A small-molecule ligand and the protein it binds are described below.
Small molecule (SMILES): O=C(O)[C@H](O)[C@@H](O)[C@@H](O)C(=O)NO

Binding-site contacts:
Ligand atom O1 contacts residue ASP229 of chain 3.A at 3.0 Å (salt-bridge).
Ligand atom C1 contacts residue HIS194 of chain 3.A at 3.1 Å.
Ligand atom ON contacts residue XYH1 of chain 3.F at 0.5 Å (h-bond).
Ligand atom C5 contacts residue XYH1 of chain 3.F at 0.2 Å.
Ligand atom C1 contacts residue XYH1 of chain 3.F at 0.4 Å.
Ligand atom O3 contacts residue ARG113 of chain 3.B at 3.1 Å (salt-bridge).
Ligand atom O1 contacts residue ARG113 of chain 3.B at 3.4 Å (salt-bridge).
Ligand atom ON contacts residue ASP229 of chain 3.A at 2.8 Å (salt-bridge).
Ligand atom N contacts residue ASP229 of chain 3.A at 3.2 Å (salt-bridge).
Ligand atom O1 contacts residue GLU281 of chain 3.A at 2.8 Å (salt-bridge).
Ligand atom N contacts residue HIS194 of chain 3.A at 2.9 Å (h-bond).
Ligand atom O3 contacts residue XYH1 of chain 3.F at 1.0 Å (h-bond).
Ligand atom ON contacts residue LYS192 of chain 3.A at 2.6 Å (salt-bridge).
Ligand atom C4 contacts residue XYH1 of chain 3.F at 0.3 Å.
Ligand atom ON contacts residue ARG303 of chain 3.A at 3.0 Å (salt-bridge).
Ligand atom C1 contacts residue MG1 of chain 3.D at 2.8 Å.
Ligand atom ON contacts residue GLU352 of chain 3.A at 3.3 Å (salt-bridge).
Ligand atom O5A contacts residue ARG113 of chain 3.B at 3.0 Å (salt-bridge).
Ligand atom N contacts residue XYH1 of chain 3.F at 0.7 Å (h-bond).
Ligand atom ON contacts residue GLU255 of chain 3.A at 2.8 Å (salt-bridge).
Ligand atom O5B contacts residue XYH1 of chain 3.F at 0.1 Å (h-bond).
Ligand atom O4 contacts residue XYH1 of chain 3.F at 0.3 Å (h-bond).
Ligand atom O1 contacts residue XYH1 of chain 3.F at 0.3 Å (h-bond).
Ligand atom C5 contacts residue HIS47 of chain 3.A at 3.2 Å.
Ligand atom O1 contacts residue MG1 of chain 3.D at 2.2 Å.
Ligand atom O2 contacts residue HIS332 of chain 3.A at 3.2 Å (h-bond).
Ligand atom ON contacts residue GLU281 of chain 3.A at 3.0 Å (salt-bridge).
Ligand atom C2 contacts residue XYH1 of chain 3.F at 0.8 Å.
Ligand atom O5A contacts residue HIS232 of chain 3.A at 2.6 Å (h-bond).
Ligand atom O4 contacts residue HIS194 of chain 3.A at 3.2 Å.
Ligand atom O5B contacts residue HIS47 of chain 3.A at 2.8 Å (h-bond).
Ligand atom C3 contacts residue XYH1 of chain 3.F at 0.4 Å.
Ligand atom O5A contacts residue HIS47 of chain 3.A at 3.0 Å (h-bond).
Ligand atom ON contacts residue MG1 of chain 3.D at 2.0 Å.
Ligand atom N contacts residue GLU352 of chain 3.A at 3.0 Å (salt-bridge).
Ligand atom O4 contacts residue HIS232 of chain 3.A at 3.0 Å (h-bond).
Ligand atom N contacts residue MG1 of chain 3.D at 2.8 Å.
Ligand atom C1 contacts residue ASP229 of chain 3.A at 3.3 Å.
Ligand atom O5A contacts residue XYH1 of chain 3.F at 0.5 Å (h-bond).
Ligand atom O2 contacts residue XYH1 of chain 3.F at 1.2 Å.

Sequence of chain 3.A:
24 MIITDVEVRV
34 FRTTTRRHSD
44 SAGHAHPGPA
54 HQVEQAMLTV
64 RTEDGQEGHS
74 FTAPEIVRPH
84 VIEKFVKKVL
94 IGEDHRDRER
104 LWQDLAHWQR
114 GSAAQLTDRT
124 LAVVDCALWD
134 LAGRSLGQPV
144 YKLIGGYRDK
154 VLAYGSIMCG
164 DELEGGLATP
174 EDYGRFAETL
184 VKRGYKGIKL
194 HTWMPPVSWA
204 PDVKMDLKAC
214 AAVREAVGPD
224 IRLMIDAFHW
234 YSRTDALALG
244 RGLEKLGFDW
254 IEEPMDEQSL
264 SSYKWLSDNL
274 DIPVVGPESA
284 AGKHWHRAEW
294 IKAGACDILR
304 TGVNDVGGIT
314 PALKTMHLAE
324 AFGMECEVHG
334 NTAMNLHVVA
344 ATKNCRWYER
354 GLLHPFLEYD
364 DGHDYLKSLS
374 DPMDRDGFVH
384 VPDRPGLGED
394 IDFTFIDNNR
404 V

Sequence of chain 3.B:
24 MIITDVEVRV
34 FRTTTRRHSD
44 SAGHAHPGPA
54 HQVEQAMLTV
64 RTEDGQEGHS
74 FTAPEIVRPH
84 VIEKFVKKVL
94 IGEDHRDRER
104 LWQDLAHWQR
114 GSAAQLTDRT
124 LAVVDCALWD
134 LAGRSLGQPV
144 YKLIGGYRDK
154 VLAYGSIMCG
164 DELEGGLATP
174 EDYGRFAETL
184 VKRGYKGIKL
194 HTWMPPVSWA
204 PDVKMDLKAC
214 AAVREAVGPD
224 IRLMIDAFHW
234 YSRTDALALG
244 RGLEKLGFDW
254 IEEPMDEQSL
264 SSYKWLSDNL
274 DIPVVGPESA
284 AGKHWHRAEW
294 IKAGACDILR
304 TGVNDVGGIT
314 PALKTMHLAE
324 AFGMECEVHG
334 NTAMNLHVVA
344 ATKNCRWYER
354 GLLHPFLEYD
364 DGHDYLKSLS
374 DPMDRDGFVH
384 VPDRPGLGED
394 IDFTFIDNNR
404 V